A protein and the small-molecule ligand that binds it are described below.
Small molecule (SMILES): CC(=O)N[C@H]1[C@H](O[C@H]2[C@H](O)[C@@H](NC(C)=O)CO[C@@H]2CO)O[C@H](CO)[C@@H](O)[C@@H]1O

Binding-site contacts:
Ligand atom C8 contacts residue THR366 of chain 1.E at 3.8 Å.
Ligand atom C3 contacts residue ASN370 of chain 1.E at 3.8 Å.
Ligand atom O7 contacts residue THR366 of chain 1.E at 4.1 Å.
Ligand atom C4 contacts residue ASN370 of chain 1.E at 4.2 Å.
Ligand atom N2 contacts residue ASN370 of chain 1.E at 3.0 Å (h-bond).
Ligand atom O6 contacts residue ASN370 of chain 1.E at 3.3 Å (h-bond).
Ligand atom C6 contacts residue ASN370 of chain 1.E at 4.0 Å.
Ligand atom C5 contacts residue ASN370 of chain 1.E at 3.6 Å.
Ligand atom C7 contacts residue THR366 of chain 1.E at 4.3 Å.
Ligand atom O7 contacts residue ASN370 of chain 1.E at 3.5 Å (h-bond).
Ligand atom C2 contacts residue ASN370 of chain 1.E at 2.5 Å.
Ligand atom C7 contacts residue ASN370 of chain 1.E at 3.5 Å.
Ligand atom O5 contacts residue ASN370 of chain 1.E at 2.4 Å (h-bond).
Ligand atom C1 contacts residue ASN370 of chain 1.E at 1.4 Å.

Sequence of chain 1.E:
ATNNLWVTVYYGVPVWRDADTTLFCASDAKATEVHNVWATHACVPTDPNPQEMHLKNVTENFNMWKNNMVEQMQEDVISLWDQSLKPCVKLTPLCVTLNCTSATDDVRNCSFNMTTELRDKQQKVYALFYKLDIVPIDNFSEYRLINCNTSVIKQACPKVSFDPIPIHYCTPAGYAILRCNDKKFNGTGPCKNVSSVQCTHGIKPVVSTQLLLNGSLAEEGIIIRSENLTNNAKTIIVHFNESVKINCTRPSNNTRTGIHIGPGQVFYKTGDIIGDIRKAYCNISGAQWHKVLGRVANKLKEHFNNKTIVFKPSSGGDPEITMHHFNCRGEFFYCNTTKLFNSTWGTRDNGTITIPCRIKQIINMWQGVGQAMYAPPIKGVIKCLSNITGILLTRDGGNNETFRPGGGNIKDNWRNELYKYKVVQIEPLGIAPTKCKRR